Sequence of chain 1.I:
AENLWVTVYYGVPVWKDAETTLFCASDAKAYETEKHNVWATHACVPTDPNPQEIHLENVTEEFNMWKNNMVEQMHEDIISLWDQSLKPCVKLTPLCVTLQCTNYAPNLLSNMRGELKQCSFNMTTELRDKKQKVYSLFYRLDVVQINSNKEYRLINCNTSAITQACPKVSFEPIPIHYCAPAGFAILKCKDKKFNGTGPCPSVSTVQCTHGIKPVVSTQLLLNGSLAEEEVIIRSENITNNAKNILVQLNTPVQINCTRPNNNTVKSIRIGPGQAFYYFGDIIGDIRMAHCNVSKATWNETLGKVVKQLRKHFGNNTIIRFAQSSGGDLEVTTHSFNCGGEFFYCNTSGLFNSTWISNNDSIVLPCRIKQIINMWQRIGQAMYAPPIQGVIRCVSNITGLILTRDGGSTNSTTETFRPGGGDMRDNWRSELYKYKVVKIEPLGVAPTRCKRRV

Binding-site contacts:
Ligand atom C3 contacts residue ASN265 of chain 1.I at 3.8 Å.
Ligand atom C5 contacts residue ASN265 of chain 1.I at 3.7 Å.
Ligand atom C7 contacts residue GLN263 of chain 1.I at 4.3 Å.
Ligand atom C7 contacts residue ASN265 of chain 1.I at 3.5 Å.
Ligand atom O5 contacts residue ASN265 of chain 1.I at 2.4 Å (h-bond).
Ligand atom N2 contacts residue ASN265 of chain 1.I at 2.9 Å (h-bond).
Ligand atom O5 contacts residue ARG412 of chain 1.I at 3.9 Å.
Ligand atom N2 contacts residue GLN263 of chain 1.I at 3.2 Å (h-bond).
Ligand atom C1 contacts residue ASN265 of chain 1.I at 1.4 Å.
Ligand atom C4 contacts residue ASN265 of chain 1.I at 4.2 Å.
Ligand atom C3 contacts residue GLN263 of chain 1.I at 3.4 Å.
Ligand atom C1 contacts residue GLN263 of chain 1.I at 4.1 Å.
Ligand atom O7 contacts residue SER303 of chain 1.I at 4.3 Å.
Ligand atom C2 contacts residue GLN263 of chain 1.I at 3.7 Å.
Ligand atom C8 contacts residue ASN265 of chain 1.I at 3.8 Å.
Ligand atom C2 contacts residue ASN265 of chain 1.I at 2.5 Å.
Ligand atom O7 contacts residue ASN265 of chain 1.I at 4.4 Å.
Ligand atom O3 contacts residue GLN263 of chain 1.I at 3.9 Å.
Ligand atom C6 contacts residue ARG412 of chain 1.I at 4.3 Å.

A small-molecule ligand and the protein it binds are described below.
Small molecule (SMILES): CC(=O)N[C@@H]1[C@@H](O)[C@H](O)[C@@H](CO)O[C@H]1O